A small-molecule ligand and the protein it binds are described below.
Small molecule (SMILES): CC(=O)N[C@@H]1[C@@H](O)[C@H](O)[C@@H](CO)O[C@H]1O

Sequence of chain 2.A:
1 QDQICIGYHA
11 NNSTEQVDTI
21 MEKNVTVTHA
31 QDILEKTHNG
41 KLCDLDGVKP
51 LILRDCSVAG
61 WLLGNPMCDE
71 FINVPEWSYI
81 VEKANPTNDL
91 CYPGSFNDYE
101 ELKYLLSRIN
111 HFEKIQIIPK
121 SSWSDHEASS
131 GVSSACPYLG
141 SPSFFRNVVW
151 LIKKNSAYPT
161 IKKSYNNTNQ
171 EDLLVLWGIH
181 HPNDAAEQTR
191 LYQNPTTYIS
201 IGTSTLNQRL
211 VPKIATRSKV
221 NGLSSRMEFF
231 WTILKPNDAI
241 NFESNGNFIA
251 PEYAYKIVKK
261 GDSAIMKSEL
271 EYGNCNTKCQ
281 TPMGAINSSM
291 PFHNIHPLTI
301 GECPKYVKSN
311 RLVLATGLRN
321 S

Binding-site contacts:
Ligand atom C7 contacts residue ASN166 of chain 2.A at 3.3 Å.
Ligand atom C8 contacts residue ASN237 of chain 2.A at 3.2 Å.
Ligand atom N2 contacts residue ASN166 of chain 2.A at 2.6 Å (h-bond).
Ligand atom C3 contacts residue ASN166 of chain 2.A at 3.6 Å.
Ligand atom C2 contacts residue ASN237 of chain 2.A at 3.8 Å.
Ligand atom O4 contacts residue ASN237 of chain 2.A at 4.5 Å.
Ligand atom N2 contacts residue ASN237 of chain 2.A at 2.7 Å (h-bond).
Ligand atom O7 contacts residue ASN166 of chain 2.A at 3.3 Å (h-bond).
Ligand atom O5 contacts residue ASN166 of chain 2.A at 2.4 Å (h-bond).
Ligand atom C2 contacts residue ASN166 of chain 2.A at 2.1 Å.
Ligand atom C5 contacts residue ASN237 of chain 2.A at 4.0 Å.
Ligand atom C5 contacts residue ASN166 of chain 2.A at 3.6 Å.
Ligand atom C7 contacts residue ASN237 of chain 2.A at 3.4 Å.
Ligand atom C4 contacts residue ASN166 of chain 2.A at 4.1 Å.
Ligand atom O3 contacts residue ASN166 of chain 2.A at 4.5 Å.
Ligand atom C8 contacts residue ASP238 of chain 2.A at 4.1 Å.
Ligand atom O7 contacts residue ALA239 of chain 2.A at 4.2 Å.
Ligand atom C7 contacts residue ALA239 of chain 2.A at 4.3 Å (hydrophobic).
Ligand atom C1 contacts residue ASN166 of chain 2.A at 1.4 Å.
Ligand atom C8 contacts residue SER218 of chain 1.A at 3.8 Å.
Ligand atom C1 contacts residue ASN237 of chain 2.A at 4.2 Å.
Ligand atom C3 contacts residue ASN237 of chain 2.A at 4.1 Å.
Ligand atom C8 contacts residue ALA239 of chain 2.A at 4.0 Å (hydrophobic).

Sequence of chain 1.A:
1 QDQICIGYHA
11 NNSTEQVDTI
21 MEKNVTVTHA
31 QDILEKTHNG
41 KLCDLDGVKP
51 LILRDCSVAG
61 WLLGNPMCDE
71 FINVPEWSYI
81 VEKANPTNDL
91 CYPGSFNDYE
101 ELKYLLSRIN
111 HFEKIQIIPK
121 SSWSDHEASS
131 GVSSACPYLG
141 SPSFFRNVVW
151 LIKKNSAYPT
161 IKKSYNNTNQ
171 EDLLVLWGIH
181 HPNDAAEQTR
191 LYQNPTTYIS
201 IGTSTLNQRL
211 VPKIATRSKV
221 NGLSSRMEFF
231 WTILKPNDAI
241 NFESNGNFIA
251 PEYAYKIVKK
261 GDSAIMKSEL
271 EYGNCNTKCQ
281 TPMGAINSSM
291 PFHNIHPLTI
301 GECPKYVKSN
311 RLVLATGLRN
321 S